The small molecule below binds the protein below.
Small molecule (SMILES): C/C(=C/C=C/[C@@H](C)C(=O)O)[C@H]1CN[C@H](C(=O)O)[C@H]1CC(=O)O

Sequence of chain 1.D:
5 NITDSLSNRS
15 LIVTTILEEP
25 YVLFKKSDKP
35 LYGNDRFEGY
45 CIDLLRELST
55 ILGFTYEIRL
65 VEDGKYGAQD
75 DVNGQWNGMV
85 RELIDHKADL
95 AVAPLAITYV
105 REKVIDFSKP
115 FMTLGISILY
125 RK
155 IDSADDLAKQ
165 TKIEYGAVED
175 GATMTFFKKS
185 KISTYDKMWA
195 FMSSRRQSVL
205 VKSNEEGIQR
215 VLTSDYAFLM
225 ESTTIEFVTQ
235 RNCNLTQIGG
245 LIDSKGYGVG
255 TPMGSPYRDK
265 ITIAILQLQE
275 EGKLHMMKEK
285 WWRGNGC

Binding-site contacts:
Ligand atom CA contacts residue GLU225 of chain 1.D at 3.1 Å.
Ligand atom CAQ contacts residue LYS69 of chain 1.D at 3.6 Å.
Ligand atom C contacts residue ALA176 of chain 1.D at 3.8 Å (hydrophobic).
Ligand atom N contacts residue GLU225 of chain 1.D at 2.8 Å (salt-bridge).
Ligand atom CAB contacts residue GLU173 of chain 1.D at 3.2 Å.
Ligand atom OXT contacts residue TYR70 of chain 1.D at 3.6 Å.
Ligand atom CAL contacts residue PRO98 of chain 1.D at 3.1 Å (hydrophobic).
Ligand atom OE2 contacts residue GLY175 of chain 1.D at 3.3 Å.
Ligand atom CAJ contacts residue TYR70 of chain 1.D at 3.3 Å (hydrophobic).
Ligand atom C contacts residue ARG105 of chain 1.D at 3.4 Å.
Ligand atom O contacts residue ALA176 of chain 1.D at 3.0 Å (h-bond).
Ligand atom OXT contacts residue LEU99 of chain 1.D at 3.8 Å.
Ligand atom OE2 contacts residue ALA176 of chain 1.D at 3.2 Å (h-bond).
Ligand atom OAD contacts residue GLY71 of chain 1.D at 3.6 Å (h-bond).
Ligand atom CAP contacts residue TYR70 of chain 1.D at 3.4 Å (hydrophobic).
Ligand atom N contacts residue PRO98 of chain 1.D at 3.3 Å (h-bond).
Ligand atom OAG contacts residue LYS69 of chain 1.D at 3.2 Å.
Ligand atom CAQ contacts residue TYR70 of chain 1.D at 3.5 Å (hydrophobic).
Ligand atom CA contacts residue ALA176 of chain 1.D at 4.0 Å (hydrophobic).
Ligand atom CAA contacts residue ASN208 of chain 1.D at 3.2 Å.
Ligand atom OE1 contacts residue GLU225 of chain 1.D at 4.0 Å.
Ligand atom OE1 contacts residue THR177 of chain 1.D at 2.3 Å (h-bond).
Ligand atom OXT contacts residue ALA100 of chain 1.D at 3.3 Å (h-bond).
Ligand atom OAG contacts residue TYR70 of chain 1.D at 3.8 Å.
Ligand atom OXT contacts residue ARG105 of chain 1.D at 2.9 Å (salt-bridge).
Ligand atom CAK contacts residue TYR70 of chain 1.D at 3.7 Å (hydrophobic).
Ligand atom CAT contacts residue TYR70 of chain 1.D at 3.5 Å (hydrophobic).
Ligand atom O contacts residue GLY175 of chain 1.D at 3.9 Å.
Ligand atom O contacts residue ARG105 of chain 1.D at 2.8 Å (salt-bridge).
Ligand atom CAA contacts residue TYR70 of chain 1.D at 3.3 Å (hydrophobic).
Ligand atom CAL contacts residue GLU225 of chain 1.D at 3.5 Å.
Ligand atom CD contacts residue THR177 of chain 1.D at 3.2 Å.
Ligand atom OE2 contacts residue THR177 of chain 1.D at 3.2 Å (h-bond).
Ligand atom CAB contacts residue VAL172 of chain 1.D at 4.0 Å (hydrophobic).
Ligand atom OXT contacts residue PRO98 of chain 1.D at 3.5 Å (h-bond).
Ligand atom CAL contacts residue TYR70 of chain 1.D at 3.5 Å (hydrophobic).
Ligand atom CAA contacts residue GLU22 of chain 1.D at 3.3 Å.
Ligand atom OAD contacts residue TYR70 of chain 1.D at 2.8 Å (h-bond).
Ligand atom CAI contacts residue TYR70 of chain 1.D at 3.4 Å (hydrophobic).
Ligand atom OAD contacts residue LYS69 of chain 1.D at 3.3 Å.